Binding-site contacts:
Ligand atom C2 contacts residue SER33 of chain 1.C at 4.0 Å.
Ligand atom O3 contacts residue TRP32 of chain 1.C at 4.1 Å.
Ligand atom O6 contacts residue GLU120 of chain 1.C at 2.5 Å (salt-bridge).
Ligand atom C1' contacts residue SER33 of chain 1.C at 4.1 Å.
Ligand atom O3 contacts residue LYS31 of chain 1.C at 3.5 Å.
Ligand atom O5 contacts residue SER33 of chain 1.C at 3.4 Å.
Ligand atom O6 contacts residue PRO35 of chain 1.C at 3.4 Å.
Ligand atom C5 contacts residue LEU34 of chain 1.C at 3.9 Å (hydrophobic).
Ligand atom C5 contacts residue SER33 of chain 1.C at 4.3 Å.
Ligand atom O1 contacts residue LEU34 of chain 1.C at 4.0 Å.
Ligand atom C6 contacts residue GLU120 of chain 1.C at 3.3 Å.
Ligand atom O2 contacts residue LYS31 of chain 1.C at 4.2 Å.
Ligand atom C1 contacts residue TRP32 of chain 1.C at 4.2 Å (hydrophobic).
Ligand atom C4 contacts residue SER33 of chain 1.C at 4.3 Å.
Ligand atom C6 contacts residue LEU34 of chain 1.C at 3.7 Å (hydrophobic).
Ligand atom C6 contacts residue PRO35 of chain 1.C at 4.4 Å (hydrophobic).
Ligand atom C2' contacts residue ALA37 of chain 1.C at 4.3 Å (hydrophobic).
Ligand atom C1 contacts residue LEU34 of chain 1.C at 4.1 Å (hydrophobic).
Ligand atom C6' contacts residue TRP32 of chain 1.C at 4.0 Å (hydrophobic).
Ligand atom C3 contacts residue TRP32 of chain 1.C at 4.2 Å (hydrophobic).
Ligand atom C1' contacts residue LEU34 of chain 1.C at 4.0 Å (hydrophobic).
Ligand atom O2 contacts residue TRP32 of chain 1.C at 3.5 Å (h-bond).
Ligand atom O6 contacts residue LEU34 of chain 1.C at 3.1 Å (h-bond).
Ligand atom C1 contacts residue SER33 of chain 1.C at 4.0 Å.
Ligand atom O6 contacts residue SER33 of chain 1.C at 3.7 Å.
Ligand atom C2 contacts residue TRP32 of chain 1.C at 3.2 Å (hydrophobic).
Ligand atom C3' contacts residue TRP32 of chain 1.C at 4.0 Å (hydrophobic).
Ligand atom C2' contacts residue SER33 of chain 1.C at 4.4 Å.
Ligand atom O5 contacts residue LEU34 of chain 1.C at 3.0 Å (h-bond).
Ligand atom O1 contacts residue TRP32 of chain 1.C at 4.0 Å.
Ligand atom O6 contacts residue ARG223 of chain 1.B at 3.8 Å.
Ligand atom O1 contacts residue SER33 of chain 1.C at 3.9 Å.
Ligand atom C5' contacts residue TRP32 of chain 1.C at 3.9 Å (hydrophobic).

Sequence of chain 1.C:
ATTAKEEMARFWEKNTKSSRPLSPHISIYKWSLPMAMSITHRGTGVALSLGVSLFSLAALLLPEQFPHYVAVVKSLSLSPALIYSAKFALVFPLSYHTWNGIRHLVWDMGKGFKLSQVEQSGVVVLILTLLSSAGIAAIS

A protein and the small-molecule ligand that binds it are described below.
Small molecule (SMILES): CCCCCCO[C@@H]1O[C@H](CO)[C@@H](O)[C@H](O)[C@H]1O

Sequence of chain 1.B:
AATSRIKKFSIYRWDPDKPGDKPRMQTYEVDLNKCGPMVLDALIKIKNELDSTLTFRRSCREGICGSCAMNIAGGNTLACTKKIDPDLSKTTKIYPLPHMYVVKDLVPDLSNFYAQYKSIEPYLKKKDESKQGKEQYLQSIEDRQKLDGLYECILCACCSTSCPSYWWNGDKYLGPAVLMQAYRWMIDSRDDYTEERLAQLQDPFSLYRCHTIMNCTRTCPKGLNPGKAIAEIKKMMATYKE